Sequence of chain 1.A:
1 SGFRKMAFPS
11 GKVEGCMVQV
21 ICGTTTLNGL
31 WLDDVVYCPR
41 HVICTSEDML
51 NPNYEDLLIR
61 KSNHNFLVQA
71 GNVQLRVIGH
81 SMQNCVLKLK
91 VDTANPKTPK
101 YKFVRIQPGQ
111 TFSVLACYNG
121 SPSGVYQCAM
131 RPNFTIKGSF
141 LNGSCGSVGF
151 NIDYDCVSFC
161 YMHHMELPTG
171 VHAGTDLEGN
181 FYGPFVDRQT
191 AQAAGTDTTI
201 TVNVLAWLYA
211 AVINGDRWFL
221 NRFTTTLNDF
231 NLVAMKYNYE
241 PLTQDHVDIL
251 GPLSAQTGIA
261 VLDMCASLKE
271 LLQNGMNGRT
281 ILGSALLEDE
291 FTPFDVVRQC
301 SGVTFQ

Sequence of chain 2.A:
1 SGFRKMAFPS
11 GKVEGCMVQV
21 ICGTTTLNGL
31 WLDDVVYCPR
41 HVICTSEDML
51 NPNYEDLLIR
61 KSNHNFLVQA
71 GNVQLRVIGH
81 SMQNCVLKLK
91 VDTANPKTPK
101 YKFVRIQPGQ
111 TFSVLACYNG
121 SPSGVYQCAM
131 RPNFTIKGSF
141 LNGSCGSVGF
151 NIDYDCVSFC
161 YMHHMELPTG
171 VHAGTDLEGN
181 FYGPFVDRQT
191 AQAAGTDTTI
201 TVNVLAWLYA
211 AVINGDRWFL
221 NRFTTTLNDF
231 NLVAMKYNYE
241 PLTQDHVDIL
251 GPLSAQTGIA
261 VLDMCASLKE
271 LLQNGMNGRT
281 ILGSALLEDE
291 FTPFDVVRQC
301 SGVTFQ

Binding-site contacts:
Ligand atom N5 contacts residue GLY143 of chain 2.A at 3.4 Å (h-bond).
Ligand atom C4 contacts residue SER144 of chain 2.A at 3.7 Å.
Ligand atom C20 contacts residue TYR54 of chain 2.A at 3.7 Å (hydrophobic).
Ligand atom C22 contacts residue GLU166 of chain 2.A at 3.4 Å.
Ligand atom C3 contacts residue CYS145 of chain 2.A at 1.8 Å (hydrophobic).
Ligand atom F2 contacts residue MET165 of chain 2.A at 2.9 Å.
Ligand atom F2 contacts residue GLU166 of chain 2.A at 2.6 Å.
Ligand atom O3 contacts residue MET165 of chain 2.A at 3.3 Å.
Ligand atom C2 contacts residue CYS145 of chain 2.A at 2.7 Å (hydrophobic).
Ligand atom C9 contacts residue HIS164 of chain 2.A at 3.5 Å.
Ligand atom C21 contacts residue GLU166 of chain 2.A at 3.6 Å.
Ligand atom C23 contacts residue GLU166 of chain 2.A at 3.4 Å.
Ligand atom N1 contacts residue CYS145 of chain 2.A at 3.0 Å (h-bond).
Ligand atom C8 contacts residue GLU166 of chain 2.A at 3.5 Å.
Ligand atom F2 contacts residue LEU167 of chain 2.A at 3.3 Å.
Ligand atom N2 contacts residue GLU166 of chain 2.A at 3.0 Å (salt-bridge).
Ligand atom C4 contacts residue CYS145 of chain 2.A at 3.2 Å (hydrophobic).
Ligand atom C19 contacts residue ASP187 of chain 2.A at 3.7 Å.
Ligand atom C19 contacts residue ARG188 of chain 2.A at 3.6 Å.
Ligand atom N4 contacts residue GLU166 of chain 2.A at 2.7 Å (salt-bridge).
Ligand atom C6 contacts residue ASN142 of chain 2.A at 3.5 Å.
Ligand atom N5 contacts residue SER144 of chain 2.A at 3.5 Å (h-bond).
Ligand atom O3 contacts residue GLU166 of chain 2.A at 2.9 Å (salt-bridge).
Ligand atom N2 contacts residue PHE140 of chain 2.A at 3.4 Å (h-bond).
Ligand atom O4 contacts residue GLN189 of chain 2.A at 3.5 Å.
Ligand atom O1 contacts residue GLU166 of chain 2.A at 3.5 Å.
Ligand atom F3 contacts residue GLN192 of chain 2.A at 3.2 Å.
Ligand atom C10 contacts residue GLN189 of chain 2.A at 3.6 Å.
Ligand atom C8 contacts residue HIS163 of chain 2.A at 3.8 Å.
Ligand atom O1 contacts residue HIS163 of chain 2.A at 2.7 Å (h-bond).
Ligand atom O1 contacts residue HIS172 of chain 2.A at 3.5 Å.
Ligand atom N5 contacts residue CYS145 of chain 2.A at 2.7 Å (h-bond).
Ligand atom C22 contacts residue MET165 of chain 2.A at 3.5 Å (hydrophobic).
Ligand atom F3 contacts residue THR190 of chain 2.A at 2.9 Å.
Ligand atom F1 contacts residue GLU166 of chain 2.A at 3.5 Å.
Ligand atom C20 contacts residue HIS41 of chain 2.A at 3.5 Å.
Ligand atom N1 contacts residue HIS164 of chain 2.A at 2.9 Å (h-bond).
Ligand atom O1 contacts residue PHE140 of chain 2.A at 3.5 Å.
Ligand atom F3 contacts residue MET165 of chain 2.A at 3.2 Å.
Ligand atom C1 contacts residue HIS164 of chain 2.A at 3.7 Å.

A small-molecule ligand and the protein it binds are described below.
Small molecule (SMILES): [H]/N=C/[C@H](C[C@@H]1CCNC1=O)NC(=O)[C@@H]1[C@@H]2[C@H](CN1C(=O)[C@@H](NC(=O)C(F)(F)F)C(C)(C)C)C2(C)C